The protein below binds the small molecule below.
Small molecule (SMILES): O=P(O)(O)OC[C@H]1O[C@H](O)[C@H](O)[C@@H](O)[C@@H]1O

Sequence of chain 2.B:
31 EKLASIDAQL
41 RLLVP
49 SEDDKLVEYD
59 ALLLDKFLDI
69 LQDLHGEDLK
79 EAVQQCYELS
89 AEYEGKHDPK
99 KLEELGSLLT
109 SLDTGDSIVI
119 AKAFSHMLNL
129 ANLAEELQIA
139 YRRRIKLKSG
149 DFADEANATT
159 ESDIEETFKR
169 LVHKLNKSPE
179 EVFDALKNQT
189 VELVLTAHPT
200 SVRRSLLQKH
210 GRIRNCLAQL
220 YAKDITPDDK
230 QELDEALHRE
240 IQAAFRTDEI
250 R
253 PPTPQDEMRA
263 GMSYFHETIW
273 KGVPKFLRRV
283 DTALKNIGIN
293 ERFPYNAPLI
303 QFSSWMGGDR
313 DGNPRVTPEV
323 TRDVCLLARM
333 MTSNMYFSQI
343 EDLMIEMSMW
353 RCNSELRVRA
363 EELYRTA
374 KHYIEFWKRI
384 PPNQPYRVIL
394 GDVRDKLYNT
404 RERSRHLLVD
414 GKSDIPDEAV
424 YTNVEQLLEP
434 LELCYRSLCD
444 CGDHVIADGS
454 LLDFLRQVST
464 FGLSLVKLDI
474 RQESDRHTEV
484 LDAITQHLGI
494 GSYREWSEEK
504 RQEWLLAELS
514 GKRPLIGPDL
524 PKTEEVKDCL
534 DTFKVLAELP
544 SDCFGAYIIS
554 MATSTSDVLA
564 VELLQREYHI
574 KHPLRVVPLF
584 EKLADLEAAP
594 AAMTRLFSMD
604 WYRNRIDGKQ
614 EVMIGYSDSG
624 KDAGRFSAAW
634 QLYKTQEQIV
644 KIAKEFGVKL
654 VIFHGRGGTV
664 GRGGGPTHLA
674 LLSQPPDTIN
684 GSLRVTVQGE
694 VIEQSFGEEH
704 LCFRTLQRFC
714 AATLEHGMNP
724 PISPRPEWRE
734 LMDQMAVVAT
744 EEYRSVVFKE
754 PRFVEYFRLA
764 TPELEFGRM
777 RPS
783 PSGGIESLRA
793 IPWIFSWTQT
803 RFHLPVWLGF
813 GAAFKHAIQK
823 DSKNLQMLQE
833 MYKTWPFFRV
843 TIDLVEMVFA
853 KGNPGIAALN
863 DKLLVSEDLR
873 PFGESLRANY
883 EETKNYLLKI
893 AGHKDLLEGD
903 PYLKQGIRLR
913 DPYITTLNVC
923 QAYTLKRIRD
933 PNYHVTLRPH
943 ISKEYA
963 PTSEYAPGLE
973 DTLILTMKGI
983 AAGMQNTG

Binding-site contacts:
Ligand atom C6 contacts residue ILE793 of chain 2.B at 3.7 Å (hydrophobic).
Ligand atom O2P contacts residue ILE793 of chain 2.B at 3.9 Å.
Ligand atom C3 contacts residue ARG659 of chain 2.B at 3.4 Å.
Ligand atom O2 contacts residue GLY618 of chain 2.B at 3.9 Å.
Ligand atom O5 contacts residue ARG474 of chain 2.B at 3.8 Å.
Ligand atom O6 contacts residue ARG791 of chain 2.B at 3.4 Å (salt-bridge).
Ligand atom C1 contacts residue ASP621 of chain 2.B at 3.1 Å.
Ligand atom C2 contacts residue MET616 of chain 2.B at 3.6 Å (hydrophobic).
Ligand atom O1P contacts residue ALA792 of chain 2.B at 3.5 Å.
Ligand atom C2 contacts residue ARG659 of chain 2.B at 3.7 Å.
Ligand atom O2 contacts residue GLY658 of chain 2.B at 3.0 Å.
Ligand atom O1P contacts residue ASP621 of chain 2.B at 3.3 Å (salt-bridge).
Ligand atom O3 contacts residue TRP307 of chain 2.B at 3.2 Å.
Ligand atom O2P contacts residue ARG777 of chain 2.B at 2.3 Å (salt-bridge).
Ligand atom C1 contacts residue ARG659 of chain 2.B at 4.0 Å.
Ligand atom P contacts residue ASP621 of chain 2.B at 3.9 Å.
Ligand atom O3 contacts residue MET616 of chain 2.B at 3.6 Å.
Ligand atom O3 contacts residue ARG659 of chain 2.B at 3.8 Å.
Ligand atom O4 contacts residue ARG659 of chain 2.B at 3.3 Å.
Ligand atom O3 contacts residue THR689 of chain 2.B at 3.5 Å (h-bond).
Ligand atom O2P contacts residue ARG791 of chain 2.B at 3.2 Å (salt-bridge).
Ligand atom C4 contacts residue TRP307 of chain 2.B at 3.6 Å (hydrophobic).
Ligand atom C3 contacts residue TRP307 of chain 2.B at 3.8 Å (hydrophobic).
Ligand atom O3P contacts residue ARG791 of chain 2.B at 3.0 Å (salt-bridge).
Ligand atom O2 contacts residue ARG659 of chain 2.B at 2.9 Å (salt-bridge).
Ligand atom O5 contacts residue ASP621 of chain 2.B at 3.7 Å.
Ligand atom O3P contacts residue ALA792 of chain 2.B at 4.0 Å.
Ligand atom C5 contacts residue ARG659 of chain 2.B at 3.8 Å.
Ligand atom C4 contacts residue ARG659 of chain 2.B at 3.7 Å.
Ligand atom P contacts residue ARG777 of chain 2.B at 3.7 Å.
Ligand atom O1 contacts residue ARG659 of chain 2.B at 3.3 Å.
Ligand atom O2 contacts residue MET616 of chain 2.B at 3.3 Å.
Ligand atom O6 contacts residue ARG777 of chain 2.B at 4.0 Å.
Ligand atom O2P contacts residue ALA792 of chain 2.B at 4.0 Å.
Ligand atom O1 contacts residue ASP621 of chain 2.B at 3.2 Å (salt-bridge).
Ligand atom O1P contacts residue ILE793 of chain 2.B at 3.8 Å.
Ligand atom C6 contacts residue ARG474 of chain 2.B at 3.4 Å.
Ligand atom O3P contacts residue ASP621 of chain 2.B at 3.3 Å (salt-bridge).
Ligand atom O6 contacts residue ARG474 of chain 2.B at 3.0 Å (salt-bridge).
Ligand atom P contacts residue ARG791 of chain 2.B at 3.6 Å.